Binding-site contacts:
Ligand atom C9 contacts residue HEM1 of chain 1.C at 3.9 Å.
Ligand atom C9 contacts residue VAL303 of chain 1.A at 3.8 Å (hydrophobic).
Ligand atom O contacts residue LEU252 of chain 1.A at 3.8 Å.
Ligand atom C6 contacts residue GLY256 of chain 1.A at 3.5 Å.
Ligand atom C3 contacts residue TYR98 of chain 1.A at 4.0 Å (hydrophobic).
Ligand atom C8 contacts residue ASP305 of chain 1.A at 4.0 Å.
Ligand atom O contacts residue LEU255 of chain 1.A at 3.7 Å.
Ligand atom C3 contacts residue THR103 of chain 1.A at 3.8 Å.
Ligand atom C8 contacts residue VAL303 of chain 1.A at 3.8 Å (hydrophobic).
Ligand atom C9 contacts residue VAL404 of chain 1.A at 4.4 Å (hydrophobic).
Ligand atom C10 contacts residue THR187 of chain 1.A at 3.8 Å.
Ligand atom C5 contacts residue GLY256 of chain 1.A at 3.8 Å.
Ligand atom C8 contacts residue HEM1 of chain 1.C at 4.3 Å.
Ligand atom C6 contacts residue LEU252 of chain 1.A at 4.1 Å (hydrophobic).
Ligand atom C10 contacts residue LEU255 of chain 1.A at 3.9 Å (hydrophobic).
Ligand atom C2 contacts residue TRP89 of chain 1.A at 4.1 Å (hydrophobic).
Ligand atom C2 contacts residue TYR98 of chain 1.A at 3.7 Å (hydrophobic).
Ligand atom C7 contacts residue HEM1 of chain 1.C at 4.4 Å.
Ligand atom C10 contacts residue TRP89 of chain 1.A at 3.9 Å (hydrophobic).
Ligand atom C5 contacts residue HEM1 of chain 1.C at 3.7 Å.
Ligand atom O contacts residue TYR98 of chain 1.A at 2.7 Å (h-bond).
Ligand atom C2 contacts residue LEU255 of chain 1.A at 4.4 Å (hydrophobic).
Ligand atom C10 contacts residue VAL404 of chain 1.A at 4.0 Å (hydrophobic).
Ligand atom C6 contacts residue LEU255 of chain 1.A at 4.1 Å (hydrophobic).
Ligand atom C5 contacts residue LEU252 of chain 1.A at 4.0 Å (hydrophobic).
Ligand atom O contacts residue TRP89 of chain 1.A at 3.4 Å.
Ligand atom C3 contacts residue HEM1 of chain 1.C at 4.0 Å.
Ligand atom C2 contacts residue LEU252 of chain 1.A at 3.9 Å (hydrophobic).
Ligand atom C1 contacts residue LEU255 of chain 1.A at 4.4 Å (hydrophobic).
Ligand atom C4 contacts residue HEM1 of chain 1.C at 3.6 Å.
Ligand atom C3 contacts residue LEU252 of chain 1.A at 4.0 Å (hydrophobic).

Sequence of chain 1.A:
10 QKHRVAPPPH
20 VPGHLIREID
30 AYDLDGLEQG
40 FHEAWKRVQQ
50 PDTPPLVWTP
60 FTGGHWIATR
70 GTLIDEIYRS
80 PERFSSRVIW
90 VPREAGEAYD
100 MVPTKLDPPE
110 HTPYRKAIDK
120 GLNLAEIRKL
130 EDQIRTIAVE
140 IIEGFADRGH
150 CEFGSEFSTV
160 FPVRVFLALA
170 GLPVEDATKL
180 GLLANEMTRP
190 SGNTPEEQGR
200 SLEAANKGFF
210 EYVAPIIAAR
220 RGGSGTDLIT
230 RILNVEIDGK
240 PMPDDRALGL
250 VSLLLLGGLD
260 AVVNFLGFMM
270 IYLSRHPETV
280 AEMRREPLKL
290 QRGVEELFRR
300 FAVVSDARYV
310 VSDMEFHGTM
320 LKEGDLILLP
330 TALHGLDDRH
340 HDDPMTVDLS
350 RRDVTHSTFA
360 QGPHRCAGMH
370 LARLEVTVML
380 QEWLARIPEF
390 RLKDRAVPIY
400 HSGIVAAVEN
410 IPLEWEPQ

The protein below binds the small molecule below.
Small molecule (SMILES): CC1(C)[C@@H]2CC[C@@]1(C)C(=O)C2